The small molecule below binds the protein below.
Small molecule (SMILES): CC(=O)N[C@H]1[C@H](O[C@H]2[C@H](O)[C@@H](NC(C)=O)CO[C@@H]2CO)O[C@H](CO)[C@@H](O)[C@@H]1O

Sequence of chain 1.B:
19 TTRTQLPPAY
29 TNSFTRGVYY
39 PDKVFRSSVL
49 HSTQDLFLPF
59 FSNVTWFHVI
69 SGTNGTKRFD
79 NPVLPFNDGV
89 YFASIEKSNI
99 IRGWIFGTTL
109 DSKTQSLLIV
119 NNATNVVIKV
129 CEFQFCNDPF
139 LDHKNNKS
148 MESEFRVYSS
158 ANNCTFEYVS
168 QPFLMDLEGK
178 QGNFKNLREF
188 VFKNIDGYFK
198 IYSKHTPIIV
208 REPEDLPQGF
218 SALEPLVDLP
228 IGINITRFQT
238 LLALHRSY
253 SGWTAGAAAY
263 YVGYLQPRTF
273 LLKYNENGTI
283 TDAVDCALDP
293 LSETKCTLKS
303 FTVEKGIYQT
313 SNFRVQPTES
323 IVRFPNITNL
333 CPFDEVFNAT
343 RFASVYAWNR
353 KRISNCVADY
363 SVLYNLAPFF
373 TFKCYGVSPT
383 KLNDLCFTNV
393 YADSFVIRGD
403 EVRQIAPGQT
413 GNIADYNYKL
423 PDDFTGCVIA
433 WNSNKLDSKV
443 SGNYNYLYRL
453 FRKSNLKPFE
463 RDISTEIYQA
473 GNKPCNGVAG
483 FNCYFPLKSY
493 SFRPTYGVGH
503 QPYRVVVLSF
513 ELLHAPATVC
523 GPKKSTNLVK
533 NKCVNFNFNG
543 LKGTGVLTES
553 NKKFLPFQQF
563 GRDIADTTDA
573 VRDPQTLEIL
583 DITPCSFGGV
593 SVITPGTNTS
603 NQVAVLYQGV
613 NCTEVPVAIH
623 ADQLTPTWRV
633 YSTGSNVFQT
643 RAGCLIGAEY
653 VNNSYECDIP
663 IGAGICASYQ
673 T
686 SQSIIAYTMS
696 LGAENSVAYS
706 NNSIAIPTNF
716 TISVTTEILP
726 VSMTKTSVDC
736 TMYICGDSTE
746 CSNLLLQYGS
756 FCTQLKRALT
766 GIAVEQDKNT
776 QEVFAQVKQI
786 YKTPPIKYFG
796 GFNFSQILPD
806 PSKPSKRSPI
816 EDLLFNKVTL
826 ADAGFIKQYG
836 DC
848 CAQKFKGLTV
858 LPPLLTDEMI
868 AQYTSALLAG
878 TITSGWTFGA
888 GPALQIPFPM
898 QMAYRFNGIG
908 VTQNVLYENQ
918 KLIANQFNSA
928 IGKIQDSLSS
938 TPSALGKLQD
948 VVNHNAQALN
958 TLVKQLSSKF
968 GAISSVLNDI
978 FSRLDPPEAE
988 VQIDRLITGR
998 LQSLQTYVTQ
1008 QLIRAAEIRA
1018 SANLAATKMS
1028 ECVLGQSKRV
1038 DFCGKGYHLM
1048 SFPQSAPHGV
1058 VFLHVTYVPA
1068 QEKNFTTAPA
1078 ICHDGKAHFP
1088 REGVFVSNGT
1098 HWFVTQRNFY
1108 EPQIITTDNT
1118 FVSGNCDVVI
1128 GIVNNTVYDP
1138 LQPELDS

Binding-site contacts:
Ligand atom C1 contacts residue PHE1100 of chain 1.B at 3.9 Å (hydrophobic).
Ligand atom C8 contacts residue HIS1098 of chain 1.B at 3.1 Å.
Ligand atom C4 contacts residue ASN1095 of chain 1.B at 4.3 Å.
Ligand atom C8 contacts residue GLY1096 of chain 1.B at 4.1 Å.
Ligand atom C2 contacts residue ASN1095 of chain 1.B at 2.6 Å.
Ligand atom O7 contacts residue THR1097 of chain 1.B at 2.3 Å (h-bond).
Ligand atom C1 contacts residue TYR1107 of chain 1.B at 4.5 Å (hydrophobic).
Ligand atom C1 contacts residue ASN1095 of chain 1.B at 1.5 Å.
Ligand atom O7 contacts residue HIS1098 of chain 1.B at 3.7 Å.
Ligand atom N2 contacts residue ASN1095 of chain 1.B at 2.6 Å (h-bond).
Ligand atom C7 contacts residue HIS1098 of chain 1.B at 3.8 Å.
Ligand atom O5 contacts residue PHE1100 of chain 1.B at 4.2 Å.
Ligand atom C5 contacts residue TYR1107 of chain 1.B at 4.3 Å (hydrophobic).
Ligand atom O5 contacts residue TYR1107 of chain 1.B at 3.7 Å.
Ligand atom C8 contacts residue THR1097 of chain 1.B at 3.5 Å.
Ligand atom C7 contacts residue GLY1096 of chain 1.B at 3.9 Å.
Ligand atom C4 contacts residue PHE1100 of chain 1.B at 4.3 Å (hydrophobic).
Ligand atom N2 contacts residue THR1097 of chain 1.B at 4.3 Å.
Ligand atom C8 contacts residue ASN1095 of chain 1.B at 3.6 Å.
Ligand atom O7 contacts residue ASN1095 of chain 1.B at 3.6 Å.
Ligand atom C7 contacts residue THR1097 of chain 1.B at 3.3 Å.
Ligand atom C6 contacts residue PRO1109 of chain 1.B at 4.3 Å (hydrophobic).
Ligand atom C6 contacts residue TYR1107 of chain 1.B at 4.1 Å (hydrophobic).
Ligand atom C8 contacts residue PHE1100 of chain 1.B at 3.5 Å (hydrophobic).
Ligand atom C5 contacts residue ASN1095 of chain 1.B at 3.7 Å.
Ligand atom O7 contacts residue GLY1096 of chain 1.B at 3.0 Å.
Ligand atom O4 contacts residue PHE1100 of chain 1.B at 4.0 Å.
Ligand atom O5 contacts residue ASN1095 of chain 1.B at 2.4 Å (h-bond).
Ligand atom C8 contacts residue SER1094 of chain 1.B at 4.5 Å.
Ligand atom C3 contacts residue PHE1100 of chain 1.B at 4.2 Å (hydrophobic).
Ligand atom C5 contacts residue PHE1100 of chain 1.B at 3.7 Å (hydrophobic).
Ligand atom C3 contacts residue ASN1095 of chain 1.B at 3.9 Å.
Ligand atom C7 contacts residue ASN1095 of chain 1.B at 3.5 Å.